Binding-site contacts:
Ligand atom C11 contacts residue PRO13 of chain 2.A at 4.2 Å (hydrophobic).
Ligand atom C2 contacts residue TYR12 of chain 2.A at 3.7 Å (hydrophobic).
Ligand atom C14 contacts residue PRO13 of chain 2.A at 4.3 Å (hydrophobic).
Ligand atom C12 contacts residue DA1 of chain 2.C at 4.4 Å.
Ligand atom C11 contacts residue HIS205 of chain 2.A at 4.4 Å.
Ligand atom C13 contacts residue DA1 of chain 2.C at 3.8 Å.
Ligand atom C7 contacts residue TYR100 of chain 2.A at 3.5 Å (hydrophobic).
Ligand atom C2 contacts residue MAN1 of chain 2.G at 3.7 Å.
Ligand atom C1 contacts residue MAN1 of chain 2.G at 2.4 Å.
Ligand atom O4 contacts residue SER21 of chain 2.A at 4.1 Å.
Ligand atom N2 contacts residue DA1 of chain 2.C at 4.2 Å.
Ligand atom O2 contacts residue TYR12 of chain 2.A at 4.4 Å.
Ligand atom C14 contacts residue DA1 of chain 2.C at 4.1 Å.
Ligand atom C1 contacts residue LEU99 of chain 2.A at 4.4 Å (hydrophobic).
Ligand atom C3 contacts residue TYR12 of chain 2.A at 3.6 Å (hydrophobic).
Ligand atom C8 contacts residue TYR12 of chain 2.A at 3.6 Å (hydrophobic).
Ligand atom C12 contacts residue TYR12 of chain 2.A at 4.2 Å (hydrophobic).
Ligand atom C10 contacts residue DA1 of chain 2.C at 3.2 Å.
Ligand atom C3 contacts residue ASN14 of chain 2.A at 4.4 Å.
Ligand atom O6 contacts residue MAN1 of chain 2.G at 1.4 Å.
Ligand atom O4 contacts residue DA1 of chain 2.C at 1.6 Å.
Ligand atom C9 contacts residue PRO13 of chain 2.A at 3.9 Å (hydrophobic).
Ligand atom O1 contacts residue TYR12 of chain 2.A at 2.7 Å (h-bond).
Ligand atom N1 contacts residue TYR12 of chain 2.A at 3.2 Å (h-bond).
Ligand atom O1 contacts residue MAN1 of chain 2.G at 4.2 Å.
Ligand atom C9 contacts residue DA1 of chain 2.C at 2.6 Å.
Ligand atom C1 contacts residue TYR12 of chain 2.A at 3.9 Å (hydrophobic).
Ligand atom C6 contacts residue TYR100 of chain 2.A at 4.2 Å (hydrophobic).
Ligand atom C14 contacts residue TYR12 of chain 2.A at 3.6 Å (hydrophobic).
Ligand atom C5 contacts residue TYR12 of chain 2.A at 2.9 Å (hydrophobic).
Ligand atom C9 contacts residue SER21 of chain 2.A at 4.3 Å.
Ligand atom C12 contacts residue HIS205 of chain 2.A at 4.4 Å.
Ligand atom C7 contacts residue TYR12 of chain 2.A at 3.6 Å (hydrophobic).
Ligand atom O3 contacts residue TYR12 of chain 2.A at 4.4 Å.
Ligand atom C6 contacts residue TYR12 of chain 2.A at 2.9 Å (hydrophobic).
Ligand atom C4 contacts residue TYR12 of chain 2.A at 3.9 Å (hydrophobic).
Ligand atom C3 contacts residue ASP16 of chain 2.A at 4.2 Å.
Ligand atom N2 contacts residue TYR12 of chain 2.A at 3.2 Å (h-bond).
Ligand atom O3 contacts residue TYR100 of chain 2.A at 2.5 Å (h-bond).
Ligand atom C11 contacts residue DA1 of chain 2.C at 4.1 Å.

This protein binds this small molecule.
Small molecule (SMILES): O=c1c(NCCCCCCO)c(NCCOCCO)c1=O

Sequence of chain 2.A:
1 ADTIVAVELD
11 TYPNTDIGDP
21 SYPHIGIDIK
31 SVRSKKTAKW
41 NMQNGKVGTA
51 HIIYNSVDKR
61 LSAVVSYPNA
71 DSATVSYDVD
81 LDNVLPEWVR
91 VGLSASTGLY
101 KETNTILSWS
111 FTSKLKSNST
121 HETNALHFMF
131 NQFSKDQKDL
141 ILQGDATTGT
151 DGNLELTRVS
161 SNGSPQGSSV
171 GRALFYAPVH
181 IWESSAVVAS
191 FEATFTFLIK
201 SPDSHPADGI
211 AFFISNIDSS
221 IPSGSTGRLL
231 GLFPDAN